This small molecule binds to this protein.
Small molecule (SMILES): O=P(O)(O)OP(=O)(O)OC[C@H]1OC[C@H](O)[C@@H]1O

Sequence of chain 1.L:
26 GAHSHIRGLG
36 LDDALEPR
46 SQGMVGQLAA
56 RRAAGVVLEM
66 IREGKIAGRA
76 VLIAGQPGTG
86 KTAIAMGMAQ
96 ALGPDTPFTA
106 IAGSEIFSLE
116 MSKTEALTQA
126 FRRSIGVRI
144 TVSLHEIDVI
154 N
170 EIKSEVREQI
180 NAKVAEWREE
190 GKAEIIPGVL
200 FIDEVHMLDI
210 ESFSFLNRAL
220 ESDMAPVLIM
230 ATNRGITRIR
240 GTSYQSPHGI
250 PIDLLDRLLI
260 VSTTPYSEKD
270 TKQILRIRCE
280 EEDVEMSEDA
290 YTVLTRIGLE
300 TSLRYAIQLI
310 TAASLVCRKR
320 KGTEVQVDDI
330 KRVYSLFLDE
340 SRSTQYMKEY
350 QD

Binding-site contacts:
Ligand atom O1A contacts residue THR87 of chain 1.L at 2.7 Å.
Ligand atom O3B contacts residue ASP202 of chain 1.L at 3.7 Å.
Ligand atom O2' contacts residue ALA27 of chain 1.L at 4.1 Å.
Ligand atom O2' contacts residue ILE306 of chain 1.L at 3.5 Å.
Ligand atom O2B contacts residue GLN81 of chain 1.L at 3.8 Å.
Ligand atom PA contacts residue GLY85 of chain 1.L at 4.0 Å.
Ligand atom PB contacts residue THR84 of chain 1.L at 4.0 Å.
Ligand atom O1A contacts residue ALA88 of chain 1.L at 3.6 Å.
Ligand atom PB contacts residue LYS86 of chain 1.L at 3.7 Å.
Ligand atom O2A contacts residue LYS86 of chain 1.L at 3.6 Å.
Ligand atom O2B contacts residue GLY83 of chain 1.L at 3.3 Å (h-bond).
Ligand atom C3' contacts residue HIS28 of chain 1.L at 3.7 Å.
Ligand atom C5' contacts residue GLY83 of chain 1.L at 3.9 Å.
Ligand atom PA contacts residue ALA88 of chain 1.L at 4.0 Å.
Ligand atom O3B contacts residue THR87 of chain 1.L at 3.9 Å.
Ligand atom PB contacts residue MG1 of chain 1.Z at 3.4 Å.
Ligand atom O1B contacts residue GLY83 of chain 1.L at 2.8 Å (h-bond).
Ligand atom O2B contacts residue THR84 of chain 1.L at 3.0 Å (h-bond).
Ligand atom C2' contacts residue HIS28 of chain 1.L at 3.9 Å.
Ligand atom O1B contacts residue THR84 of chain 1.L at 3.9 Å.
Ligand atom O1A contacts residue HIS28 of chain 1.L at 3.3 Å.
Ligand atom PB contacts residue GLY83 of chain 1.L at 3.7 Å.
Ligand atom PA contacts residue LYS86 of chain 1.L at 4.0 Å.
Ligand atom O2B contacts residue LYS86 of chain 1.L at 2.8 Å (salt-bridge).
Ligand atom O2A contacts residue ALA88 of chain 1.L at 3.4 Å (h-bond).
Ligand atom O1B contacts residue PRO82 of chain 1.L at 4.0 Å.
Ligand atom O1B contacts residue MG1 of chain 1.Z at 3.2 Å.
Ligand atom O3B contacts residue LYS86 of chain 1.L at 3.5 Å (salt-bridge).
Ligand atom C5' contacts residue LEU302 of chain 1.L at 4.0 Å (hydrophobic).
Ligand atom O3A contacts residue GLY85 of chain 1.L at 3.7 Å.
Ligand atom O2' contacts residue ARG277 of chain 1.L at 3.9 Å.
Ligand atom C4' contacts residue LEU302 of chain 1.L at 3.6 Å (hydrophobic).
Ligand atom O3B contacts residue MG1 of chain 1.Z at 2.5 Å.
Ligand atom O2B contacts residue GLY85 of chain 1.L at 3.5 Å (h-bond).
Ligand atom O2A contacts residue GLY85 of chain 1.L at 2.9 Å.
Ligand atom O4' contacts residue LEU302 of chain 1.L at 3.0 Å.
Ligand atom O3A contacts residue THR87 of chain 1.L at 3.3 Å (h-bond).
Ligand atom O2A contacts residue THR87 of chain 1.L at 4.0 Å.
Ligand atom O3A contacts residue LYS86 of chain 1.L at 3.1 Å (salt-bridge).
Ligand atom PA contacts residue THR87 of chain 1.L at 3.8 Å.